Binding-site contacts:
Ligand atom CD contacts residue GLU1228 of chain 3.MA at 3.0 Å.
Ligand atom CZ contacts residue ARG1044 of chain 3.A at 3.2 Å.
Ligand atom O contacts residue ILE1045 of chain 3.A at 3.6 Å.
Ligand atom C contacts residue ASN1069 of chain 3.A at 3.2 Å.
Ligand atom CE contacts residue LYS1225 of chain 3.MA at 2.8 Å.
Ligand atom OG1 contacts residue ARG1049 of chain 3.A at 2.9 Å (salt-bridge).
Ligand atom CG1 contacts residue PHE1068 of chain 3.A at 3.4 Å (hydrophobic).
Ligand atom NZ contacts residue LYS1225 of chain 3.MA at 2.1 Å.
Ligand atom CA contacts residue ASN1069 of chain 3.A at 3.5 Å.
Ligand atom N contacts residue ASN1069 of chain 3.A at 2.9 Å (h-bond).
Ligand atom CD1 contacts residue ILE1053 of chain 3.A at 3.4 Å (hydrophobic).
Ligand atom CG contacts residue GLU1228 of chain 3.MA at 3.1 Å.
Ligand atom CD2 contacts residue ILE1045 of chain 3.A at 3.7 Å (hydrophobic).
Ligand atom CG contacts residue GLU1052 of chain 3.A at 3.2 Å.
Ligand atom NZ contacts residue GLU1228 of chain 3.MA at 2.9 Å.
Ligand atom NH1 contacts residue ASP1073 of chain 3.A at 3.6 Å.
Ligand atom O contacts residue THR1065 of chain 3.A at 3.6 Å.
Ligand atom N contacts residue GLN1074 of chain 3.A at 3.2 Å (h-bond).
Ligand atom O contacts residue THR1065 of chain 3.A at 3.2 Å.
Ligand atom O contacts residue ARG1049 of chain 3.A at 3.7 Å.
Ligand atom CA contacts residue THR1065 of chain 3.A at 3.6 Å.
Ligand atom CE1 contacts residue ARG1044 of chain 3.A at 3.5 Å.
Ligand atom CE contacts residue GLU1228 of chain 3.MA at 2.5 Å.
Ligand atom O contacts residue ARG1049 of chain 3.A at 3.7 Å.
Ligand atom NZ contacts residue ASP1073 of chain 3.A at 3.0 Å (salt-bridge).
Ligand atom CD1 contacts residue PHE1068 of chain 3.A at 3.4 Å (hydrophobic).
Ligand atom CD contacts residue GLN1074 of chain 3.A at 3.5 Å.
Ligand atom CB contacts residue GLU1052 of chain 3.A at 3.1 Å.
Ligand atom CG contacts residue ILE1045 of chain 3.A at 3.5 Å (hydrophobic).
Ligand atom NH1 contacts residue ASN1069 of chain 3.A at 2.8 Å (h-bond).
Ligand atom CB contacts residue GLN1074 of chain 3.A at 3.5 Å.
Ligand atom N contacts residue THR1065 of chain 3.A at 3.2 Å (h-bond).
Ligand atom CD1 contacts residue ARG1044 of chain 3.A at 3.1 Å.
Ligand atom CG2 contacts residue PHE1068 of chain 3.A at 3.6 Å (hydrophobic).
Ligand atom CD1 contacts residue THR1065 of chain 3.A at 3.5 Å.
Ligand atom O contacts residue GLN1074 of chain 3.A at 3.0 Å (h-bond).
Ligand atom O contacts residue ARG1049 of chain 3.A at 3.7 Å.
Ligand atom O contacts residue ASN1069 of chain 3.A at 3.0 Å (h-bond).
Ligand atom O contacts residue ASN1069 of chain 3.A at 3.3 Å (h-bond).
Ligand atom NH2 contacts residue ASP1073 of chain 3.A at 3.1 Å (salt-bridge).

This small molecule binds to this protein.
Small molecule (SMILES): CC[C@H](C)[C@H](NC(=O)[C@@H](NC(=O)[C@H](CC(C)C)NC(=O)[C@@H](N)CCCCN)C(C)C)C(=O)N[C@@H](CC(N)=O)C(=O)N[C@@H](CCCCN)C(=O)N[C@@H](CC(=O)O)C(=O)N[C@@H](CCSC)C(=O)N[C@@H](CCCN=C(N)N)C(=O)N[C@H](C(=O)N[C@@H](CC(=O)O)C(=O)N[C@@H](CC(C)C)C(=O)N[C@@H](Cc1ccccc1)C(=O)N[C@@H](CO)C(=O)N1CCC[C@H]1C(=O)N1CCC[C@H]1C(=O)N[C@H](C=O)CC(N)=O)[C@@H](C)O

Sequence of chain 3.MA:
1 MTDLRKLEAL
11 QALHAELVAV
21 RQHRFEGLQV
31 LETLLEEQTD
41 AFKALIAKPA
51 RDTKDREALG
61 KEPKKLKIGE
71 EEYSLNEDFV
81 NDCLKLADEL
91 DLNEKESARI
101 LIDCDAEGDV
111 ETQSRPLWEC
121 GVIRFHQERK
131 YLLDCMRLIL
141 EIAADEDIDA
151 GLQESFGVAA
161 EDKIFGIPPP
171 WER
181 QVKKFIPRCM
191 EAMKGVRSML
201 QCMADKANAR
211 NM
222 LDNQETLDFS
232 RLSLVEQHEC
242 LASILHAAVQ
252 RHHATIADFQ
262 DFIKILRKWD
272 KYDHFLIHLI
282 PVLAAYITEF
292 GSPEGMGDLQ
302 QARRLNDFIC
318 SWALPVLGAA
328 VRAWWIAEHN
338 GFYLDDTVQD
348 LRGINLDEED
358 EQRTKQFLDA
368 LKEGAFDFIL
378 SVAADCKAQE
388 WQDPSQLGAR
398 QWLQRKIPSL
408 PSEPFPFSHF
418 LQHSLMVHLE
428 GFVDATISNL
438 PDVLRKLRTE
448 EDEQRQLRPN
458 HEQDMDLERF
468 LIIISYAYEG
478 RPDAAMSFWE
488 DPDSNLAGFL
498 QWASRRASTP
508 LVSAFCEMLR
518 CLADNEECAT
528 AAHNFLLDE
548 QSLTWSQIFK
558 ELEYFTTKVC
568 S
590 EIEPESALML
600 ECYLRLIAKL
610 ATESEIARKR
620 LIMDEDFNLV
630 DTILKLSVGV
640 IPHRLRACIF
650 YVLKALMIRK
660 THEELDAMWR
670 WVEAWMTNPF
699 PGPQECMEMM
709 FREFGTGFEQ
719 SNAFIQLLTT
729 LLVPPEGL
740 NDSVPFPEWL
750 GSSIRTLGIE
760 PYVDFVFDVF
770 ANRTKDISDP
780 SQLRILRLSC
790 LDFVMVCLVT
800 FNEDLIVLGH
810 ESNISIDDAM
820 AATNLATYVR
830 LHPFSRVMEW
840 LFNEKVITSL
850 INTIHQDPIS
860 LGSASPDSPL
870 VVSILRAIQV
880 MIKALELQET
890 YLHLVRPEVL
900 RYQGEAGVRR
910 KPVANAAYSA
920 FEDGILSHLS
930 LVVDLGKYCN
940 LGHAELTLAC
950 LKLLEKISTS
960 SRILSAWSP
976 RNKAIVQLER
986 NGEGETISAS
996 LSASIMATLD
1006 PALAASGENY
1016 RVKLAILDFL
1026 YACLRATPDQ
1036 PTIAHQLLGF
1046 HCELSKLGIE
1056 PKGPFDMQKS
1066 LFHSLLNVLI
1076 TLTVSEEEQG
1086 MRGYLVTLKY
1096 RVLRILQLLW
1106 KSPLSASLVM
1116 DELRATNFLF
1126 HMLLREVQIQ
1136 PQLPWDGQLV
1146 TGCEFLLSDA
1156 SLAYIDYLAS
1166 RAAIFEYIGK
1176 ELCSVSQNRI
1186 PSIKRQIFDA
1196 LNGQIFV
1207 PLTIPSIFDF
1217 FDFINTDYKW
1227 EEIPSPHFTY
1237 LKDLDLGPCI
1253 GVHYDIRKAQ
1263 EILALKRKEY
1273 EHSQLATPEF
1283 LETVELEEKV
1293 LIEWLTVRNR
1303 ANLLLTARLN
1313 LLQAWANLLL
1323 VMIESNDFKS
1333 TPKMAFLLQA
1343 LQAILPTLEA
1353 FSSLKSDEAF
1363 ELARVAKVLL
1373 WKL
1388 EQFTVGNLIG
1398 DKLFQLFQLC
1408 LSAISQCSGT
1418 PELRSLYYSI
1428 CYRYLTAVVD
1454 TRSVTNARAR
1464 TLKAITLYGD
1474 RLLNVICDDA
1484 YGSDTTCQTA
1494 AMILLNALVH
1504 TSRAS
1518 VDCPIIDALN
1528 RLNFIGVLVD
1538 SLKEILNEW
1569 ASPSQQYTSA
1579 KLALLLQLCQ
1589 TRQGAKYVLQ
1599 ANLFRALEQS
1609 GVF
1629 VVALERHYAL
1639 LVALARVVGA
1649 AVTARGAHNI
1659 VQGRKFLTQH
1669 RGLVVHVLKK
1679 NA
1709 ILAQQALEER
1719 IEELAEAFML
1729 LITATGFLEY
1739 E

Sequence of chain 3.A:
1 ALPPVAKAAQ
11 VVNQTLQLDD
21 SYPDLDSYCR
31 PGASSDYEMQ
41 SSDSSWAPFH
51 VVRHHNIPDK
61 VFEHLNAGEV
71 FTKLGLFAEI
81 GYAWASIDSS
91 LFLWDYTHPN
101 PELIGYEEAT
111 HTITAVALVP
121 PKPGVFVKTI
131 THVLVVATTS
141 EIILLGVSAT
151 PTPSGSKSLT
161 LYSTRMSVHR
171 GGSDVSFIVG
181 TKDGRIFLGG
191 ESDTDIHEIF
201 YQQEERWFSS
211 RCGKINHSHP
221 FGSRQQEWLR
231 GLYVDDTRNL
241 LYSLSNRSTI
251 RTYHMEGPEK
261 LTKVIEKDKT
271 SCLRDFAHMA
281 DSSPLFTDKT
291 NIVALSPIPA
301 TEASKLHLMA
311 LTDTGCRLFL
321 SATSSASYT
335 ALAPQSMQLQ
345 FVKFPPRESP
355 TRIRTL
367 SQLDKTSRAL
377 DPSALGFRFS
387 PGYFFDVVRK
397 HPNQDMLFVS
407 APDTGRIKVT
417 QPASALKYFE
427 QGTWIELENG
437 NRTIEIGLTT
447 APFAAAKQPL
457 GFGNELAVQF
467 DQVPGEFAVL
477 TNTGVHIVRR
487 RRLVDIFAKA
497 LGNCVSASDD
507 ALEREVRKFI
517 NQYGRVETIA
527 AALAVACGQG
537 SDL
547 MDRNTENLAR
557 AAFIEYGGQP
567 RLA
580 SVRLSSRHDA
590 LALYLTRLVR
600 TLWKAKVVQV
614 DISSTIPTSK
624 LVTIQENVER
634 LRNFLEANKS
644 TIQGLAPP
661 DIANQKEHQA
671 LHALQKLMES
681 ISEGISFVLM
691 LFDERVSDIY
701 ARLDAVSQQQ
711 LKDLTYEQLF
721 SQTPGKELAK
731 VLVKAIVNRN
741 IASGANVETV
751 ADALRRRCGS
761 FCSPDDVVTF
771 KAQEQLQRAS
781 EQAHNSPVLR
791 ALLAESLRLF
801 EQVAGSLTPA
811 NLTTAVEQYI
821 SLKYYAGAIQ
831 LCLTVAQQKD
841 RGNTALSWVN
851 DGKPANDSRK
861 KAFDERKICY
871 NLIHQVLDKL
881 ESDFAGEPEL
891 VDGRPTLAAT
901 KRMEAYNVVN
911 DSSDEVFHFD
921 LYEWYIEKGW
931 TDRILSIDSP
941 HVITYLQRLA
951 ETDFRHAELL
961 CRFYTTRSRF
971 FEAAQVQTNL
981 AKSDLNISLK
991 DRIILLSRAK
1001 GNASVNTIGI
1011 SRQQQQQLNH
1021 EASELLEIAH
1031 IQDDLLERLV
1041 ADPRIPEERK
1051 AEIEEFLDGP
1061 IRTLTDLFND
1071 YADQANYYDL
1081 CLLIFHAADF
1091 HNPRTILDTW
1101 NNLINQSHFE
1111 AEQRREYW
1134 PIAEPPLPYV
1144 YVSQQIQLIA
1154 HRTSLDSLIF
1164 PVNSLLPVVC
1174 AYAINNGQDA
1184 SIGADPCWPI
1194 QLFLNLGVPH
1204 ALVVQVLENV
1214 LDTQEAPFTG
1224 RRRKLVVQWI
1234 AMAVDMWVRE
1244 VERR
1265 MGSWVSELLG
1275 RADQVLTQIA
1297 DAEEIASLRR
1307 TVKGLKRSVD